A small-molecule ligand and the protein it binds are described below.
Small molecule (SMILES): CC(C)[C@H](NC(=O)[C@H](CCCN=C(N)N)NC(=O)[C@@H](N)CCC(=O)O)C(=O)N[C@H](C=O)CCCCN

Binding-site contacts:
Ligand atom CG2 contacts residue PHE76 of chain 55.B at 3.8 Å (hydrophobic).

Sequence of chain 55.B:
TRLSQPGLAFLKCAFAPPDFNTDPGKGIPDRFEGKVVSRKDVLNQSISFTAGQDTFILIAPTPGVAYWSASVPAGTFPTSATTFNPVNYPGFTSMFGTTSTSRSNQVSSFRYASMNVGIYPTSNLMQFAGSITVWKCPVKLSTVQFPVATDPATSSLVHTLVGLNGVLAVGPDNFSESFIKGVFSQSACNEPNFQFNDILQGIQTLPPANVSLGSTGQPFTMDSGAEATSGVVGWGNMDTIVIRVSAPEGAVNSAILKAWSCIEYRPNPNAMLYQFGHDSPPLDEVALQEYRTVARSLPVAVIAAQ